This protein binds this small molecule.
Small molecule (SMILES): CC(=O)N[C@H]1[C@H](O[C@H]2[C@H](O)[C@@H](CO)OC[C@@H]2NC(C)=O)O[C@H](CO)[C@@H](O[C@@H]2O[C@H](CO)[C@@H](O)[C@H](O[C@H]3O[C@H](CO)[C@@H](O)[C@H](O)[C@@H]3O)[C@@H]2O)[C@@H]1O

Binding-site contacts:
Ligand atom C1 contacts residue ASN190 of chain 1.B at 1.5 Å.
Ligand atom C7 contacts residue ASN157 of chain 1.B at 4.2 Å.
Ligand atom O7 contacts residue ASN190 of chain 1.B at 3.3 Å (h-bond).
Ligand atom C6 contacts residue PRO210 of chain 1.B at 3.2 Å (hydrophobic).
Ligand atom C1 contacts residue GLY189 of chain 1.B at 4.4 Å.
Ligand atom C3 contacts residue ASN190 of chain 1.B at 3.9 Å.
Ligand atom C7 contacts residue GLY189 of chain 1.B at 4.3 Å.
Ligand atom C7 contacts residue ASN190 of chain 1.B at 3.4 Å.
Ligand atom C5 contacts residue ASN190 of chain 1.B at 3.6 Å.
Ligand atom O7 contacts residue GLY189 of chain 1.B at 3.8 Å.
Ligand atom O5 contacts residue PRO210 of chain 1.B at 3.6 Å.
Ligand atom N2 contacts residue ASN190 of chain 1.B at 3.0 Å (h-bond).
Ligand atom O6 contacts residue PRO210 of chain 1.B at 4.5 Å.
Ligand atom O5 contacts residue ASN190 of chain 1.B at 2.4 Å (h-bond).
Ligand atom C5 contacts residue PRO210 of chain 1.B at 3.8 Å (hydrophobic).
Ligand atom C8 contacts residue ASN157 of chain 1.B at 3.9 Å.
Ligand atom C4 contacts residue ASN190 of chain 1.B at 4.3 Å.
Ligand atom C2 contacts residue ASN190 of chain 1.B at 2.6 Å.
Ligand atom N2 contacts residue ASN157 of chain 1.B at 4.2 Å.

Sequence of chain 1.B:
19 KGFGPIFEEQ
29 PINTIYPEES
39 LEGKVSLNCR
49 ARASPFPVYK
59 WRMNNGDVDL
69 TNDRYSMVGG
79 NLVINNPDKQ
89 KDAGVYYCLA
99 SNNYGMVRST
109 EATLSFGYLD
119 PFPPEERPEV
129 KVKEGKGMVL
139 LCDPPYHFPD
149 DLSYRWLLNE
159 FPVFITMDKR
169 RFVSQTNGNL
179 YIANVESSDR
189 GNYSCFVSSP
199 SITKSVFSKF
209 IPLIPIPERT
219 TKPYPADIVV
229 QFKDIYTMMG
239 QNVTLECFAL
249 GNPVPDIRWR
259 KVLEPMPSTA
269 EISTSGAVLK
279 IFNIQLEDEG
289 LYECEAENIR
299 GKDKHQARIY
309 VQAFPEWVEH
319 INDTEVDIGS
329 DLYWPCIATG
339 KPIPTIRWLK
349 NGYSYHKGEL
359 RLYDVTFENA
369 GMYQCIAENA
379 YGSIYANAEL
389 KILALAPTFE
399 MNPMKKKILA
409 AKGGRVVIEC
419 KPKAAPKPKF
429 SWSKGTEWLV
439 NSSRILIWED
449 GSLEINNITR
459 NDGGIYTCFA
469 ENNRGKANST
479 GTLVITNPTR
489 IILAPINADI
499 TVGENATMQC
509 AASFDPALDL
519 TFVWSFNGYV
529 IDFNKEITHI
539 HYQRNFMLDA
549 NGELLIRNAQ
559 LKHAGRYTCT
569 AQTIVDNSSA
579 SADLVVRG